A protein and the small-molecule ligand that binds it are described below.
Small molecule (SMILES): CCC(O)(CC)c1ccc2cc(-c3[nH]nc4cc(-c5ccccc5)sc34)[nH]c2c1

Binding-site contacts:
Ligand atom CAN contacts residue LEU135 of chain 1.A at 3.5 Å (hydrophobic).
Ligand atom CAY contacts residue GLU85 of chain 1.A at 3.5 Å.
Ligand atom CBC contacts residue PHE83 of chain 1.A at 3.8 Å (hydrophobic).
Ligand atom CAI contacts residue GLY87 of chain 1.A at 3.7 Å.
Ligand atom CAZ contacts residue GLU85 of chain 1.A at 3.9 Å.
Ligand atom SAQ contacts residue LEU135 of chain 1.A at 3.9 Å.
Ligand atom CAJ contacts residue LEU135 of chain 1.A at 3.7 Å (hydrophobic).
Ligand atom CAM contacts residue ALA35 of chain 1.A at 3.8 Å (hydrophobic).
Ligand atom NAL contacts residue GLU82 of chain 1.A at 2.9 Å (salt-bridge).
Ligand atom CAW contacts residue LYS37 of chain 1.A at 3.6 Å.
Ligand atom NAC contacts residue MET84 of chain 1.A at 2.8 Å (h-bond).
Ligand atom CAU contacts residue PHE81 of chain 1.A at 3.5 Å (hydrophobic).
Ligand atom CAE contacts residue ILE15 of chain 1.A at 3.5 Å (hydrophobic).
Ligand atom CAE contacts residue GLY87 of chain 1.A at 3.8 Å.
Ligand atom CAN contacts residue ALA35 of chain 1.A at 3.6 Å (hydrophobic).
Ligand atom NAC contacts residue PHE83 of chain 1.A at 3.4 Å.
Ligand atom CBC contacts residue ILE15 of chain 1.A at 3.7 Å (hydrophobic).
Ligand atom NAL contacts residue MET84 of chain 1.A at 3.8 Å.
Ligand atom CAB contacts residue ILE15 of chain 1.A at 3.7 Å (hydrophobic).
Ligand atom CAI contacts residue PHE83 of chain 1.A at 3.6 Å (hydrophobic).
Ligand atom CAV contacts residue ASP146 of chain 1.A at 3.5 Å.
Ligand atom CAY contacts residue HIS86 of chain 1.A at 3.7 Å.
Ligand atom CAU contacts residue SER145 of chain 1.A at 3.3 Å.
Ligand atom NAC contacts residue GLY87 of chain 1.A at 3.7 Å.
Ligand atom CAM contacts residue LEU135 of chain 1.A at 3.6 Å (hydrophobic).
Ligand atom CAO contacts residue LEU135 of chain 1.A at 3.6 Å (hydrophobic).
Ligand atom CAI contacts residue MET84 of chain 1.A at 3.5 Å (hydrophobic).
Ligand atom NAK contacts residue GLU82 of chain 1.A at 3.5 Å (salt-bridge).
Ligand atom CAD contacts residue ILE15 of chain 1.A at 3.7 Å (hydrophobic).
Ligand atom CAJ contacts residue ALA35 of chain 1.A at 3.8 Å (hydrophobic).
Ligand atom SAQ contacts residue VAL23 of chain 1.A at 3.8 Å.
Ligand atom CAT contacts residue SER145 of chain 1.A at 3.1 Å.
Ligand atom CAT contacts residue PHE81 of chain 1.A at 3.5 Å (hydrophobic).
Ligand atom NAL contacts residue ALA35 of chain 1.A at 3.4 Å.
Ligand atom NAK contacts residue MET84 of chain 1.A at 3.1 Å (h-bond).
Ligand atom NAK contacts residue ALA35 of chain 1.A at 3.5 Å.
Ligand atom CAD contacts residue PHE83 of chain 1.A at 3.6 Å (hydrophobic).
Ligand atom CAD contacts residue GLY87 of chain 1.A at 3.5 Å.
Ligand atom CAD contacts residue MET84 of chain 1.A at 3.4 Å (hydrophobic).
Ligand atom CAF contacts residue ILE15 of chain 1.A at 3.7 Å (hydrophobic).

Sequence of chain 1.A:
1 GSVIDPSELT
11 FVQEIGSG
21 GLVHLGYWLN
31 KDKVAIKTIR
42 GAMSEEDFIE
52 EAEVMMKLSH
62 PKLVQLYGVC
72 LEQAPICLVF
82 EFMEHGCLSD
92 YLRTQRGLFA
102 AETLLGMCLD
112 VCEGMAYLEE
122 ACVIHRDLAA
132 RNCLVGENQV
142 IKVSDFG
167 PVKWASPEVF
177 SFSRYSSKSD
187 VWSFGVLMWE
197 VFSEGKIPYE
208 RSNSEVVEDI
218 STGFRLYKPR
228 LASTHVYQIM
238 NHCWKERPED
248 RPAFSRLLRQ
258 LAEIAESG